A small-molecule ligand and the protein it binds are described below.
Small molecule (SMILES): CC(=O)N[C@@H]1[C@@H](O[C@H]2O[C@H](CO)[C@H](O[C@H]3O[C@H](CO[C@@H]4O[C@@H](C)[C@H](O)[C@@H](O)[C@H]4O)[C@@H](O)[C@H](O)[C@H]3O)[C@H](O[C@@H]3O[C@H](CO)[C@@H](O)[C@H](O)[C@H]3NC(C)=O)[C@H]2O)[C@H](O)[C@@H](CO)O[C@@H]1O

Binding-site contacts:
Ligand atom O7 contacts residue TRP196 of chain 2.A at 3.0 Å (h-bond).
Ligand atom O5 contacts residue TYR281 of chain 2.A at 3.6 Å.
Ligand atom O5 contacts residue TRP196 of chain 2.A at 3.5 Å.
Ligand atom C4 contacts residue HIS100 of chain 2.A at 3.3 Å.
Ligand atom C3 contacts residue GLU288 of chain 2.A at 3.5 Å.
Ligand atom O1 contacts residue ASN227 of chain 2.A at 3.0 Å (h-bond).
Ligand atom O6 contacts residue GLN260 of chain 2.A at 3.4 Å (h-bond).
Ligand atom C3 contacts residue FMT1 of chain 2.G at 3.6 Å.
Ligand atom O7 contacts residue TYR232 of chain 2.A at 3.2 Å.
Ligand atom C3 contacts residue ASN203 of chain 2.A at 3.4 Å.
Ligand atom O4 contacts residue GLN130 of chain 2.A at 3.1 Å (h-bond).
Ligand atom O4 contacts residue ASN234 of chain 2.A at 2.9 Å (h-bond).
Ligand atom O2 contacts residue NA1 of chain 2.J at 2.5 Å (h-bond).
Ligand atom O3 contacts residue NA1 of chain 2.J at 2.4 Å (h-bond).
Ligand atom O4 contacts residue HIS100 of chain 2.A at 2.7 Å (h-bond).
Ligand atom C8 contacts residue ASN227 of chain 2.A at 3.6 Å.
Ligand atom N2 contacts residue ASN227 of chain 2.A at 3.4 Å (h-bond).
Ligand atom O4 contacts residue HIS285 of chain 2.A at 2.7 Å (h-bond).
Ligand atom O3 contacts residue TRP202 of chain 2.A at 3.5 Å (h-bond).
Ligand atom O6 contacts residue LEU170 of chain 2.A at 3.4 Å.
Ligand atom C3 contacts residue NA1 of chain 2.J at 3.3 Å.
Ligand atom O7 contacts residue SER229 of chain 2.A at 3.4 Å (h-bond).
Ligand atom C7 contacts residue SER229 of chain 2.A at 3.3 Å.
Ligand atom C4 contacts residue HIS285 of chain 2.A at 3.5 Å.
Ligand atom O6 contacts residue VAL283 of chain 2.A at 3.4 Å.
Ligand atom O6 contacts residue THR195 of chain 2.A at 3.4 Å.
Ligand atom C1 contacts residue GLN260 of chain 2.A at 3.2 Å.
Ligand atom O3 contacts residue ASN203 of chain 2.A at 2.6 Å (h-bond).
Ligand atom C2 contacts residue NA1 of chain 2.J at 3.3 Å.
Ligand atom O3 contacts residue FMT1 of chain 2.G at 2.6 Å (h-bond).
Ligand atom O6 contacts residue TRP196 of chain 2.A at 3.2 Å.
Ligand atom O2 contacts residue TYR232 of chain 2.A at 2.9 Å (h-bond).
Ligand atom C8 contacts residue SER229 of chain 2.A at 3.5 Å.
Ligand atom O4 contacts residue ASN359 of chain 2.A at 2.9 Å (h-bond).
Ligand atom N2 contacts residue SER229 of chain 2.A at 3.5 Å (h-bond).
Ligand atom O5 contacts residue GLN260 of chain 2.A at 3.1 Å (h-bond).
Ligand atom C3 contacts residue ASN234 of chain 2.A at 3.4 Å.
Ligand atom N2 contacts residue GLU288 of chain 2.A at 2.8 Å (salt-bridge).
Ligand atom O6 contacts residue HIS285 of chain 2.A at 3.5 Å (h-bond).
Ligand atom O6 contacts residue HIS262 of chain 2.A at 3.5 Å.

Sequence of chain 2.A:
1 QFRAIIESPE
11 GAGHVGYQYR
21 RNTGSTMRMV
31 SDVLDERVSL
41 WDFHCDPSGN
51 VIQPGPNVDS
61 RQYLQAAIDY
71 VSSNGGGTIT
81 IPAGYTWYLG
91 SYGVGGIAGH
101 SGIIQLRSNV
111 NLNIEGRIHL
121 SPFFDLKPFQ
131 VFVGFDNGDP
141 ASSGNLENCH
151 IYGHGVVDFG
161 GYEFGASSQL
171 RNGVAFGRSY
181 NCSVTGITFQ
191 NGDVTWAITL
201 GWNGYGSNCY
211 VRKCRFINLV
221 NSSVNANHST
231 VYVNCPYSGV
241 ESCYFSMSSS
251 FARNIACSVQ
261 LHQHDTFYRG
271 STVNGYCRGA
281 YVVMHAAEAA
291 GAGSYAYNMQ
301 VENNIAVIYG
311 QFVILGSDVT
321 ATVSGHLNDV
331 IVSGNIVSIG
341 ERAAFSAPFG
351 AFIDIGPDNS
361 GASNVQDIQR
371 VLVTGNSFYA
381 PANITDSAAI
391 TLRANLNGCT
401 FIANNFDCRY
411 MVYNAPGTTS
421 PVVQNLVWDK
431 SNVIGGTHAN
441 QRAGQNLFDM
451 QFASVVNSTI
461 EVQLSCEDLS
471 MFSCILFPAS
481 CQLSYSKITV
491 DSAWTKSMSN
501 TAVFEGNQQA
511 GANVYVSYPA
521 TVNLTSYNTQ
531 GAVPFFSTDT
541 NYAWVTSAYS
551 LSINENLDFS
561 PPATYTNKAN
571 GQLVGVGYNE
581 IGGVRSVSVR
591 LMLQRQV